This small molecule binds to this protein.
Small molecule (SMILES): Nc1ncnc2c1ncn2[C@@H]1O[C@H](COP(=O)(O)OP(=O)(O)OP(O)(O)=S)[C@@H](O)[C@H]1O

Sequence of chain 1.A:
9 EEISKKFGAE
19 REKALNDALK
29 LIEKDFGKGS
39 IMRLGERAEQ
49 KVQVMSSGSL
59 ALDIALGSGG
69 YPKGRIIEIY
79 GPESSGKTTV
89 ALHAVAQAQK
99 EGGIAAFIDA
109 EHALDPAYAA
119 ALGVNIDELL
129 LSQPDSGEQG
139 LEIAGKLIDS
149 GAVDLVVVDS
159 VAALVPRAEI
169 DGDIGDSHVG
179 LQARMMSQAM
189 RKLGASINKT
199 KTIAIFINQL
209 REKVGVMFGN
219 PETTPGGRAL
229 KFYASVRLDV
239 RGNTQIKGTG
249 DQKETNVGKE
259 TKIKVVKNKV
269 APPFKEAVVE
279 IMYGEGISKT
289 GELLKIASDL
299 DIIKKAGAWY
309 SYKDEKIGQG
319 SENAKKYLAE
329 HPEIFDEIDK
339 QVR

Binding-site contacts:
Ligand atom O2A contacts residue GLY84 of chain 1.A at 2.8 Å (h-bond).
Ligand atom O2G contacts residue LYS85 of chain 1.A at 3.5 Å.
Ligand atom PB contacts residue SER82 of chain 1.A at 4.3 Å.
Ligand atom O3A contacts residue LYS85 of chain 1.A at 4.0 Å.
Ligand atom O2A contacts residue LYS85 of chain 1.A at 3.4 Å (salt-bridge).
Ligand atom O3A contacts residue THR86 of chain 1.A at 2.6 Å (h-bond).
Ligand atom C2' contacts residue TYR281 of chain 1.A at 4.2 Å (hydrophobic).
Ligand atom C3' contacts residue LYS257 of chain 1.A at 3.5 Å.
Ligand atom O1B contacts residue LYS85 of chain 1.A at 3.4 Å.
Ligand atom O3B contacts residue THR86 of chain 1.A at 4.3 Å.
Ligand atom O3' contacts residue LYS257 of chain 1.A at 2.5 Å (salt-bridge).
Ligand atom O3' contacts residue GLY84 of chain 1.A at 3.8 Å.
Ligand atom O2' contacts residue LYS257 of chain 1.A at 2.8 Å (salt-bridge).
Ligand atom O5' contacts residue THR86 of chain 1.A at 3.5 Å (h-bond).
Ligand atom O1B contacts residue SER82 of chain 1.A at 4.1 Å.
Ligand atom O2G contacts residue SER82 of chain 1.A at 3.7 Å.
Ligand atom O5' contacts residue THR87 of chain 1.A at 3.3 Å.
Ligand atom PA contacts residue THR87 of chain 1.A at 4.1 Å.
Ligand atom O4' contacts residue TYR116 of chain 1.A at 4.2 Å.
Ligand atom C2' contacts residue LYS257 of chain 1.A at 3.5 Å.
Ligand atom PA contacts residue LYS85 of chain 1.A at 3.4 Å.
Ligand atom O3' contacts residue SER83 of chain 1.A at 4.3 Å.
Ligand atom PB contacts residue THR86 of chain 1.A at 4.0 Å.
Ligand atom C1' contacts residue TYR281 of chain 1.A at 4.2 Å (hydrophobic).
Ligand atom O2A contacts residue SER83 of chain 1.A at 3.6 Å.
Ligand atom O2A contacts residue SER82 of chain 1.A at 3.8 Å.
Ligand atom PA contacts residue GLY84 of chain 1.A at 3.7 Å.
Ligand atom O2' contacts residue TYR281 of chain 1.A at 3.4 Å.
Ligand atom O3G contacts residue GLU109 of chain 1.A at 2.9 Å (salt-bridge).
Ligand atom S1G contacts residue SER82 of chain 1.A at 4.1 Å.
Ligand atom O2B contacts residue SER83 of chain 1.A at 4.3 Å.
Ligand atom O1A contacts residue GLY84 of chain 1.A at 3.2 Å.
Ligand atom O1B contacts residue SER83 of chain 1.A at 4.2 Å.
Ligand atom O1A contacts residue THR86 of chain 1.A at 2.5 Å (h-bond).
Ligand atom O1A contacts residue THR87 of chain 1.A at 2.9 Å (h-bond).
Ligand atom O3' contacts residue SER82 of chain 1.A at 3.5 Å (h-bond).
Ligand atom PA contacts residue THR86 of chain 1.A at 3.2 Å.
Ligand atom O2B contacts residue SER82 of chain 1.A at 3.3 Å.
Ligand atom C5' contacts residue THR86 of chain 1.A at 4.2 Å.
Ligand atom O1A contacts residue LYS85 of chain 1.A at 2.5 Å (salt-bridge).